Binding-site contacts:
Ligand atom N6 contacts residue U1 of chain 22.C at 2.8 Å (h-bond).
Ligand atom N3 contacts residue U2 of chain 22.C at 3.7 Å.
Ligand atom N6 contacts residue U3 of chain 22.C at 3.0 Å (h-bond).
Ligand atom C6 contacts residue U3 of chain 22.C at 3.3 Å.
Ligand atom N1 contacts residue U2 of chain 22.C at 3.5 Å (h-bond).
Ligand atom N3 contacts residue U3 of chain 22.C at 4.2 Å.
Ligand atom N6 contacts residue U2 of chain 22.C at 4.2 Å.
Ligand atom N1 contacts residue U3 of chain 22.C at 2.7 Å (h-bond).
Ligand atom C2 contacts residue U2 of chain 22.C at 3.2 Å.
Ligand atom C2 contacts residue U1 of chain 22.C at 3.5 Å.
Ligand atom C4 contacts residue U2 of chain 22.C at 4.3 Å.
Ligand atom C6 contacts residue U2 of chain 22.C at 4.1 Å.
Ligand atom C2 contacts residue U3 of chain 22.C at 3.0 Å.
Ligand atom C6 contacts residue U1 of chain 22.C at 3.6 Å.
Ligand atom N1 contacts residue U1 of chain 22.C at 2.8 Å (h-bond).

A small-molecule ligand and the protein it binds are described below.
Small molecule (SMILES): Nc1ncnc2c1ncn2[C@@H]1O[C@H](CO[P](=O)(O)O[C@H]2[C@@H](O)[C@H](n3cnc4c(N)ncnc43)O[C@@H]2CO[P](=O)(O)O[C@H]2[C@@H](O)[C@H](n3cnc4c(N)ncnc43)O[C@@H]2COP(=O)(O)O)[C@@H](O)[C@H]1O